Sequence of chain 4.A:
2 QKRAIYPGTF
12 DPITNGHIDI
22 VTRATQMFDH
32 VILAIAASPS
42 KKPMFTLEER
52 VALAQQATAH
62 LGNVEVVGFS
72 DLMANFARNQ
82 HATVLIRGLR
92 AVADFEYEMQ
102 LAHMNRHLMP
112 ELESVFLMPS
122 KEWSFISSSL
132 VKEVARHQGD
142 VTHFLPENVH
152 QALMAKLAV

Binding-site contacts:
Ligand atom C2 contacts residue ALA37 of chain 10.A at 3.4 Å (hydrophobic).
Ligand atom N1 contacts residue LEU73 of chain 10.A at 3.6 Å.
Ligand atom C4 contacts residue SO41 of chain 10.E at 3.5 Å.
Ligand atom C8 contacts residue LEU73 of chain 10.A at 4.1 Å (hydrophobic).
Ligand atom C5 contacts residue MET74 of chain 10.A at 3.6 Å (hydrophobic).
Ligand atom C10 contacts residue LEU102 of chain 10.A at 3.5 Å (hydrophobic).
Ligand atom C5 contacts residue TYR98 of chain 10.A at 3.8 Å (hydrophobic).
Ligand atom C7 contacts residue ASP72 of chain 10.A at 3.9 Å.
Ligand atom C12 contacts residue MET74 of chain 10.A at 3.9 Å (hydrophobic).
Ligand atom N1 contacts residue MET74 of chain 10.A at 2.9 Å (h-bond).
Ligand atom N contacts residue HIS138 of chain 4.A at 3.9 Å.
Ligand atom C contacts residue GLU134 of chain 4.A at 3.4 Å.
Ligand atom C4 contacts residue ARG88 of chain 10.A at 3.9 Å.
Ligand atom C6 contacts residue TYR98 of chain 10.A at 3.7 Å (hydrophobic).
Ligand atom C contacts residue SO41 of chain 10.G at 3.7 Å.
Ligand atom C4 contacts residue MET74 of chain 10.A at 3.7 Å (hydrophobic).
Ligand atom C11 contacts residue LEU102 of chain 10.A at 4.1 Å (hydrophobic).
Ligand atom C12 contacts residue GLU134 of chain 4.A at 4.1 Å.
Ligand atom C9 contacts residue LEU102 of chain 10.A at 3.7 Å (hydrophobic).
Ligand atom N contacts residue GLU134 of chain 4.A at 3.8 Å.
Ligand atom C6 contacts residue MET74 of chain 10.A at 3.7 Å (hydrophobic).
Ligand atom C1 contacts residue MET74 of chain 10.A at 3.8 Å (hydrophobic).
Ligand atom C9 contacts residue VAL135 of chain 4.A at 3.8 Å (hydrophobic).
Ligand atom C3 contacts residue SO41 of chain 10.E at 4.1 Å.
Ligand atom C8 contacts residue MET74 of chain 10.A at 3.9 Å (hydrophobic).
Ligand atom N1 contacts residue ASP72 of chain 10.A at 4.0 Å.
Ligand atom C10 contacts residue LEU131 of chain 4.A at 4.1 Å (hydrophobic).
Ligand atom N contacts residue MET74 of chain 10.A at 4.0 Å.
Ligand atom C7 contacts residue MET74 of chain 10.A at 3.7 Å (hydrophobic).
Ligand atom N2 contacts residue LEU73 of chain 10.A at 3.6 Å.
Ligand atom C2 contacts residue SER39 of chain 10.A at 4.0 Å.
Ligand atom C7 contacts residue HIS138 of chain 4.A at 3.7 Å.
Ligand atom C11 contacts residue GLU134 of chain 4.A at 3.5 Å.
Ligand atom C3 contacts residue ALA37 of chain 10.A at 3.5 Å (hydrophobic).
Ligand atom C3 contacts residue MET74 of chain 10.A at 3.8 Å (hydrophobic).
Ligand atom C10 contacts residue GLU134 of chain 4.A at 4.0 Å.
Ligand atom C11 contacts residue TYR98 of chain 10.A at 4.1 Å (hydrophobic).
Ligand atom C contacts residue HIS138 of chain 4.A at 4.1 Å.
Ligand atom C2 contacts residue MET74 of chain 10.A at 3.9 Å (hydrophobic).
Ligand atom C5 contacts residue SO41 of chain 10.E at 3.9 Å.

Sequence of chain 10.A:
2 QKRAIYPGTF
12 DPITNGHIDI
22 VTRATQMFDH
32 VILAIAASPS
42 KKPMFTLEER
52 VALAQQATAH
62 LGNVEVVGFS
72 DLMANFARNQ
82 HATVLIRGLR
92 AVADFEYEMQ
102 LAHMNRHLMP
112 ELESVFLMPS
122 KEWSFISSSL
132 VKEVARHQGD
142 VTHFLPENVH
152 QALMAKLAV

The protein below binds the small molecule below.
Small molecule (SMILES): c1ccc(Cn2cnc3ncccc32)cc1